Binding-site contacts:
Ligand atom N6 contacts residue ALA57 of chain 1.A at 3.6 Å.
Ligand atom O3A contacts residue LYS59 of chain 1.A at 3.3 Å (salt-bridge).
Ligand atom O3G contacts residue ASP174 of chain 1.A at 2.6 Å (salt-bridge).
Ligand atom N1 contacts residue ALA57 of chain 1.A at 3.6 Å.
Ligand atom O2G contacts residue SER40 of chain 1.A at 2.8 Å (h-bond).
Ligand atom O1B contacts residue LYS59 of chain 1.A at 2.6 Å (salt-bridge).
Ligand atom N3 contacts residue ILE36 of chain 1.A at 3.5 Å.
Ligand atom O3' contacts residue ALA160 of chain 1.A at 2.7 Å (h-bond).
Ligand atom O1B contacts residue ARG73 of chain 1.A at 3.3 Å (salt-bridge).
Ligand atom O2' contacts residue ASP117 of chain 1.A at 2.5 Å (salt-bridge).
Ligand atom PB contacts residue LYS59 of chain 1.A at 3.5 Å.
Ligand atom O2A contacts residue ASP174 of chain 1.A at 3.5 Å (salt-bridge).
Ligand atom N1 contacts residue ALA114 of chain 1.A at 3.2 Å (h-bond).
Ligand atom O1A contacts residue ASP174 of chain 1.A at 3.6 Å.
Ligand atom O2B contacts residue TYR41 of chain 1.A at 3.0 Å (h-bond).
Ligand atom N6 contacts residue LEU163 of chain 1.A at 3.5 Å.
Ligand atom O1G contacts residue GLY39 of chain 1.A at 3.6 Å.
Ligand atom O2B contacts residue SER40 of chain 1.A at 3.2 Å (h-bond).
Ligand atom N3B contacts residue ASP174 of chain 1.A at 2.8 Å (salt-bridge).
Ligand atom O2A contacts residue LYS59 of chain 1.A at 2.6 Å (salt-bridge).
Ligand atom C4 contacts residue LEU163 of chain 1.A at 3.5 Å (hydrophobic).
Ligand atom C3' contacts residue ALA160 of chain 1.A at 3.4 Å (hydrophobic).
Ligand atom C4' contacts residue ARG38 of chain 1.A at 3.6 Å.
Ligand atom O4' contacts residue VAL44 of chain 1.A at 3.0 Å.
Ligand atom O2G contacts residue TYR41 of chain 1.A at 3.6 Å.
Ligand atom N6 contacts residue GLU112 of chain 1.A at 2.7 Å (salt-bridge).
Ligand atom C5 contacts residue LEU163 of chain 1.A at 3.6 Å (hydrophobic).
Ligand atom C6 contacts residue ALA57 of chain 1.A at 3.6 Å (hydrophobic).
Ligand atom PG contacts residue ASP174 of chain 1.A at 3.5 Å.
Ligand atom C5' contacts residue ARG38 of chain 1.A at 3.7 Å.
Ligand atom O2B contacts residue GLY42 of chain 1.A at 3.1 Å (h-bond).
Ligand atom C6 contacts residue LEU163 of chain 1.A at 3.5 Å (hydrophobic).
Ligand atom O2B contacts residue GLY39 of chain 1.A at 3.0 Å.
Ligand atom O2' contacts residue LYS120 of chain 1.A at 3.4 Å (salt-bridge).
Ligand atom O3G contacts residue LYS158 of chain 1.A at 2.8 Å (salt-bridge).
Ligand atom C2 contacts residue ALA114 of chain 1.A at 3.5 Å (hydrophobic).
Ligand atom O2G contacts residue GLY39 of chain 1.A at 3.7 Å.
Ligand atom C2' contacts residue ASP117 of chain 1.A at 3.2 Å.
Ligand atom O4' contacts residue GLY37 of chain 1.A at 3.6 Å.
Ligand atom PA contacts residue LYS59 of chain 1.A at 3.5 Å.

Sequence of chain 1.A:
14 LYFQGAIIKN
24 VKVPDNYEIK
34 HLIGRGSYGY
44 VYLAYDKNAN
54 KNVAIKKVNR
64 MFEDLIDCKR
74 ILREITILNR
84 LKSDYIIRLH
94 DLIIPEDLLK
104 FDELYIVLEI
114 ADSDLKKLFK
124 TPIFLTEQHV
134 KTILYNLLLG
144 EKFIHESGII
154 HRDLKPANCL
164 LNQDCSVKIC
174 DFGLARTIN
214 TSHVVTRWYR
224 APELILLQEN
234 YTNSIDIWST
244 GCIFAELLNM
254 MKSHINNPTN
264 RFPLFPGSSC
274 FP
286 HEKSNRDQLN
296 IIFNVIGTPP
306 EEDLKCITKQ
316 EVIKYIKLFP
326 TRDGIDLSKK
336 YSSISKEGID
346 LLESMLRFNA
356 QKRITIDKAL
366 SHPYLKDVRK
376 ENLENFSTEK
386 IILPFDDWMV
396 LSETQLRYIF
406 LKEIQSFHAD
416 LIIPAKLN

This protein binds this small molecule.
Small molecule (SMILES): Nc1ncnc2c1ncn2[C@@H]1O[C@H](CO[P](=O)(O)O[P](=O)(O)NP(=O)(O)O)[C@@H](O)[C@H]1O